Sequence of chain 1.B:
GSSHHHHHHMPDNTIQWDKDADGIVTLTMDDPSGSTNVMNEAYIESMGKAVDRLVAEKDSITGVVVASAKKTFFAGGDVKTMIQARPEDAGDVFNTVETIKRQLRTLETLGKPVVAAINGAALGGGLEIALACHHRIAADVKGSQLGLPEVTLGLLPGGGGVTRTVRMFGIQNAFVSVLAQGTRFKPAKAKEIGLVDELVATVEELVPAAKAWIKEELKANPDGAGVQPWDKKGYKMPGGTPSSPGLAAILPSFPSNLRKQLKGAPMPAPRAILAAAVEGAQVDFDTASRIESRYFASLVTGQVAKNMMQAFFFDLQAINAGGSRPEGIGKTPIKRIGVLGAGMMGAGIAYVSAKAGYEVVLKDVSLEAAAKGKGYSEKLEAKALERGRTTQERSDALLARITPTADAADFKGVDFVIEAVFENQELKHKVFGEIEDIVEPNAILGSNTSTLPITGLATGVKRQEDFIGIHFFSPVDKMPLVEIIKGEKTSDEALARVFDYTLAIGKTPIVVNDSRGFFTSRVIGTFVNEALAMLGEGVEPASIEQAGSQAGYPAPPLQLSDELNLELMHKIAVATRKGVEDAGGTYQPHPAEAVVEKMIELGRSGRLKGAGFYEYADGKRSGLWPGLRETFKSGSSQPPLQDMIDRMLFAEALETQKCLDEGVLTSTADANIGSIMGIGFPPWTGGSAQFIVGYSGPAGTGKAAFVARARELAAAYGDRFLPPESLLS

The protein below binds the small molecule below.
Small molecule (SMILES): Nc1ncnc2c1ncn2[C@@H]1O[C@H](CO[P](=O)(O)OP(=O)(O)O)[C@@H](OP(=O)(O)O)[C@H]1O

Binding-site contacts:
Ligand atom C1' contacts residue GLN645 of chain 1.B at 4.3 Å.
Ligand atom N3 contacts residue GLN645 of chain 1.B at 3.4 Å (h-bond).
Ligand atom N1 contacts residue HIS243 of chain 1.C at 3.9 Å.
Ligand atom C5' contacts residue ILE159 of chain 1.C at 4.0 Å (hydrophobic).
Ligand atom N1 contacts residue TRP244 of chain 1.C at 3.6 Å.
Ligand atom C6 contacts residue TRP244 of chain 1.C at 3.4 Å (hydrophobic).
Ligand atom C4 contacts residue TRP244 of chain 1.C at 3.5 Å (hydrophobic).
Ligand atom N9 contacts residue TRP244 of chain 1.C at 3.6 Å.
Ligand atom C4 contacts residue GLN645 of chain 1.B at 3.5 Å.
Ligand atom N7 contacts residue TRP244 of chain 1.C at 3.5 Å.
Ligand atom C8 contacts residue TRP244 of chain 1.C at 3.6 Å (hydrophobic).
Ligand atom O4' contacts residue TRP244 of chain 1.C at 3.2 Å (h-bond).
Ligand atom N7 contacts residue GLN645 of chain 1.B at 4.0 Å.
Ligand atom O2' contacts residue GLN645 of chain 1.B at 2.9 Å (h-bond).
Ligand atom C5 contacts residue GLN645 of chain 1.B at 3.5 Å.
Ligand atom N6 contacts residue HIS243 of chain 1.C at 4.1 Å.
Ligand atom C2' contacts residue GLN645 of chain 1.B at 4.0 Å.
Ligand atom C5 contacts residue TRP244 of chain 1.C at 3.5 Å (hydrophobic).
Ligand atom C2 contacts residue TRP244 of chain 1.C at 3.5 Å (hydrophobic).
Ligand atom N6 contacts residue GLN645 of chain 1.B at 4.4 Å.
Ligand atom C4' contacts residue ILE159 of chain 1.C at 4.4 Å (hydrophobic).
Ligand atom N6 contacts residue SO41 of chain 1.U at 3.8 Å.
Ligand atom N1 contacts residue GLN645 of chain 1.B at 3.8 Å.
Ligand atom C2 contacts residue GLN645 of chain 1.B at 3.5 Å.
Ligand atom C6 contacts residue HIS243 of chain 1.C at 4.3 Å.
Ligand atom C1' contacts residue TRP244 of chain 1.C at 3.7 Å (hydrophobic).
Ligand atom N9 contacts residue GLN645 of chain 1.B at 4.0 Å.
Ligand atom C4' contacts residue TRP244 of chain 1.C at 4.4 Å (hydrophobic).
Ligand atom N3 contacts residue TRP244 of chain 1.C at 3.4 Å.
Ligand atom C8 contacts residue GLN645 of chain 1.B at 4.3 Å.
Ligand atom N6 contacts residue TRP244 of chain 1.C at 3.7 Å.
Ligand atom C6 contacts residue GLN645 of chain 1.B at 3.7 Å.

Sequence of chain 1.C:
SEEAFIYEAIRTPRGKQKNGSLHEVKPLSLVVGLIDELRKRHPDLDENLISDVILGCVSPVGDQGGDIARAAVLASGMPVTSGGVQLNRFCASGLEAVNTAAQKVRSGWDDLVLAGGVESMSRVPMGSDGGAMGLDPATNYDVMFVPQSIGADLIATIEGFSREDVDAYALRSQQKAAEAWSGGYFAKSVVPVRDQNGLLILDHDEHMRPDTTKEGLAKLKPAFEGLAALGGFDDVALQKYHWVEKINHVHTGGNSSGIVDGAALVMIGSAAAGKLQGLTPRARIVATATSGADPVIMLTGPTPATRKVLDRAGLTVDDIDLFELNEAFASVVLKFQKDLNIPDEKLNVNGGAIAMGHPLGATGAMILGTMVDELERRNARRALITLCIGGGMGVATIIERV